This small molecule binds to this protein.
Small molecule (SMILES): NCc1cccc(OCc2ccc3ccc(N)nc3c2)c1

Binding-site contacts:
Ligand atom C03 contacts residue HEM1 of chain 1.B at 3.1 Å.
Ligand atom C27 contacts residue MET221 of chain 1.A at 3.6 Å (hydrophobic).
Ligand atom N02 contacts residue GLU243 of chain 1.A at 2.6 Å (salt-bridge).
Ligand atom C22 contacts residue HEM1 of chain 1.B at 3.7 Å.
Ligand atom C21 contacts residue HEM1 of chain 1.B at 3.5 Å.
Ligand atom O12 contacts residue ILE218 of chain 1.A at 3.6 Å.
Ligand atom C25 contacts residue HIS128 of chain 1.A at 3.7 Å.
Ligand atom C24 contacts residue HIS128 of chain 1.A at 3.7 Å.
Ligand atom C02 contacts residue GLU243 of chain 1.A at 3.5 Å.
Ligand atom C26 contacts residue HIS128 of chain 1.A at 3.7 Å.
Ligand atom N02 contacts residue TYR239 of chain 1.A at 3.4 Å.
Ligand atom N01 contacts residue HEM1 of chain 1.B at 3.8 Å.
Ligand atom C23 contacts residue HEM1 of chain 1.B at 3.6 Å.
Ligand atom C22 contacts residue HIS128 of chain 1.A at 3.7 Å.
Ligand atom C05 contacts residue HEM1 of chain 1.B at 3.6 Å.
Ligand atom C09 contacts residue GLU243 of chain 1.A at 3.6 Å.
Ligand atom C06 contacts residue PHE235 of chain 1.A at 3.6 Å (hydrophobic).
Ligand atom C23 contacts residue TYR357 of chain 1.A at 3.8 Å (hydrophobic).
Ligand atom C07 contacts residue HEM1 of chain 1.B at 3.5 Å.
Ligand atom N02 contacts residue HEM1 of chain 1.B at 3.7 Å.
Ligand atom O12 contacts residue HEM1 of chain 1.B at 3.4 Å.
Ligand atom N01 contacts residue GLU243 of chain 1.A at 2.7 Å (salt-bridge).
Ligand atom C07 contacts residue ILE218 of chain 1.A at 3.6 Å (hydrophobic).
Ligand atom C11 contacts residue HEM1 of chain 1.B at 3.7 Å.
Ligand atom C26 contacts residue HEM1 of chain 1.B at 3.3 Å.
Ligand atom C23 contacts residue HIS128 of chain 1.A at 3.7 Å.
Ligand atom C02 contacts residue TRP238 of chain 1.A at 3.7 Å (hydrophobic).
Ligand atom C25 contacts residue HEM1 of chain 1.B at 3.1 Å.
Ligand atom C09 contacts residue HEM1 of chain 1.B at 3.5 Å.
Ligand atom C06 contacts residue HEM1 of chain 1.B at 3.2 Å.
Ligand atom C24 contacts residue HEM1 of chain 1.B at 3.3 Å.
Ligand atom N28 contacts residue ASP220 of chain 1.A at 3.4 Å (salt-bridge).
Ligand atom C27 contacts residue ASP220 of chain 1.A at 3.4 Å.
Ligand atom C21 contacts residue TYR357 of chain 1.A at 3.8 Å (hydrophobic).
Ligand atom C02 contacts residue HEM1 of chain 1.B at 3.6 Å.
Ligand atom C22 contacts residue TYR357 of chain 1.A at 3.5 Å (hydrophobic).
Ligand atom N02 contacts residue TRP238 of chain 1.A at 2.7 Å (h-bond).
Ligand atom C10 contacts residue GLU243 of chain 1.A at 3.6 Å.
Ligand atom C04 contacts residue HEM1 of chain 1.B at 3.3 Å.
Ligand atom C21 contacts residue HIS128 of chain 1.A at 3.7 Å.

Sequence of chain 1.A:
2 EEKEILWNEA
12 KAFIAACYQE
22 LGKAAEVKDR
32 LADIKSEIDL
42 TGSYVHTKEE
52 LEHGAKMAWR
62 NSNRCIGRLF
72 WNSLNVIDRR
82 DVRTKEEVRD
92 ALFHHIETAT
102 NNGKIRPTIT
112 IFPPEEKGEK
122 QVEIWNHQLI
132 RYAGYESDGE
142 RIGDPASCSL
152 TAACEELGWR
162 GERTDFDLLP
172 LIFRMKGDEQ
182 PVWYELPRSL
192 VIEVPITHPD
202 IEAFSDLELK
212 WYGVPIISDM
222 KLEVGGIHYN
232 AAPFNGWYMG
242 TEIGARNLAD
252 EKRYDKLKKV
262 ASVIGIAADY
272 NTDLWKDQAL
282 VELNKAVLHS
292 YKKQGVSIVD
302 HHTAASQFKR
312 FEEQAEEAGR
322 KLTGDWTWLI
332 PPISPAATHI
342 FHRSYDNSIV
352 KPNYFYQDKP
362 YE